Sequence of chain 1.D:
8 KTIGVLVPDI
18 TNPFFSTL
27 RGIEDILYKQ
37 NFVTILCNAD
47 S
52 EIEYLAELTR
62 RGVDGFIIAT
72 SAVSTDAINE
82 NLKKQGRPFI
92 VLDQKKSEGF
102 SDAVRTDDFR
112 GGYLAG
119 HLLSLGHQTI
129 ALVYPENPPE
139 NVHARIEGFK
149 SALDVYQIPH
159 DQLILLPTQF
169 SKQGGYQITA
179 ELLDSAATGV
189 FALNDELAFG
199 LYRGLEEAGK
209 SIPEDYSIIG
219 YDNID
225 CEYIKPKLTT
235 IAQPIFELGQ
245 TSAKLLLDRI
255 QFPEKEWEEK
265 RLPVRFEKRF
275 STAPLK

Binding-site contacts:
Ligand atom C5 contacts residue ASN192 of chain 1.D at 3.5 Å.
Ligand atom C5 contacts residue ASN19 of chain 1.D at 2.6 Å.
Ligand atom O5 contacts residue PHE21 of chain 1.D at 3.8 Å.
Ligand atom O3 contacts residue GLN237 of chain 1.D at 3.4 Å (h-bond).
Ligand atom O1 contacts residue ASN139 of chain 1.D at 2.8 Å (h-bond).
Ligand atom O1 contacts residue ASP94 of chain 1.D at 2.8 Å (salt-bridge).
Ligand atom O2 contacts residue ASP94 of chain 1.D at 2.5 Å (salt-bridge).
Ligand atom C1 contacts residue ASP94 of chain 1.D at 3.0 Å.
Ligand atom O5 contacts residue ASN192 of chain 1.D at 3.0 Å (h-bond).
Ligand atom O3 contacts residue ARG143 of chain 1.D at 2.9 Å (salt-bridge).
Ligand atom O2 contacts residue ASN139 of chain 1.D at 3.5 Å (h-bond).
Ligand atom C2 contacts residue GLN237 of chain 1.D at 3.9 Å.
Ligand atom O2 contacts residue ARG143 of chain 1.D at 2.8 Å (salt-bridge).
Ligand atom O4 contacts residue PHE168 of chain 1.D at 3.6 Å.
Ligand atom C3 contacts residue GLN237 of chain 1.D at 3.9 Å.
Ligand atom O5 contacts residue ASP220 of chain 1.D at 2.4 Å (salt-bridge).
Ligand atom C4 contacts residue ASN19 of chain 1.D at 4.0 Å.
Ligand atom O4 contacts residue GLN95 of chain 1.D at 3.3 Å (h-bond).
Ligand atom O2 contacts residue PHE21 of chain 1.D at 3.7 Å.
Ligand atom C2 contacts residue ARG143 of chain 1.D at 3.6 Å.
Ligand atom O1 contacts residue GLN95 of chain 1.D at 3.2 Å (h-bond).
Ligand atom C5 contacts residue PHE22 of chain 1.D at 4.0 Å (hydrophobic).
Ligand atom O2 contacts residue GLN237 of chain 1.D at 3.1 Å (h-bond).
Ligand atom C1 contacts residue PHE22 of chain 1.D at 3.5 Å (hydrophobic).
Ligand atom C2 contacts residue PHE21 of chain 1.D at 3.5 Å (hydrophobic).
Ligand atom C1 contacts residue GLN95 of chain 1.D at 3.5 Å.
Ligand atom C3 contacts residue PHE21 of chain 1.D at 3.9 Å (hydrophobic).
Ligand atom C4 contacts residue ASN192 of chain 1.D at 4.1 Å.
Ligand atom O5 contacts residue ASN19 of chain 1.D at 2.8 Å (h-bond).
Ligand atom C4 contacts residue ASP220 of chain 1.D at 4.1 Å.
Ligand atom C4 contacts residue PHE168 of chain 1.D at 3.9 Å (hydrophobic).
Ligand atom C3 contacts residue ASP220 of chain 1.D at 3.3 Å.
Ligand atom C5 contacts residue PHE21 of chain 1.D at 4.0 Å (hydrophobic).
Ligand atom C1 contacts residue ASN139 of chain 1.D at 4.0 Å.
Ligand atom O3 contacts residue ASP220 of chain 1.D at 2.5 Å (salt-bridge).
Ligand atom C3 contacts residue ARG143 of chain 1.D at 3.7 Å.
Ligand atom C2 contacts residue ASP94 of chain 1.D at 3.2 Å.
Ligand atom O1 contacts residue ARG143 of chain 1.D at 4.1 Å.
Ligand atom C5 contacts residue ASP220 of chain 1.D at 3.7 Å.
Ligand atom O4 contacts residue PHE22 of chain 1.D at 3.9 Å.

A small-molecule ligand and the protein it binds are described below.
Small molecule (SMILES): OC[C@H]1O[C@H](O)[C@H](O)[C@@H]1O